Sequence of chain 1.B:
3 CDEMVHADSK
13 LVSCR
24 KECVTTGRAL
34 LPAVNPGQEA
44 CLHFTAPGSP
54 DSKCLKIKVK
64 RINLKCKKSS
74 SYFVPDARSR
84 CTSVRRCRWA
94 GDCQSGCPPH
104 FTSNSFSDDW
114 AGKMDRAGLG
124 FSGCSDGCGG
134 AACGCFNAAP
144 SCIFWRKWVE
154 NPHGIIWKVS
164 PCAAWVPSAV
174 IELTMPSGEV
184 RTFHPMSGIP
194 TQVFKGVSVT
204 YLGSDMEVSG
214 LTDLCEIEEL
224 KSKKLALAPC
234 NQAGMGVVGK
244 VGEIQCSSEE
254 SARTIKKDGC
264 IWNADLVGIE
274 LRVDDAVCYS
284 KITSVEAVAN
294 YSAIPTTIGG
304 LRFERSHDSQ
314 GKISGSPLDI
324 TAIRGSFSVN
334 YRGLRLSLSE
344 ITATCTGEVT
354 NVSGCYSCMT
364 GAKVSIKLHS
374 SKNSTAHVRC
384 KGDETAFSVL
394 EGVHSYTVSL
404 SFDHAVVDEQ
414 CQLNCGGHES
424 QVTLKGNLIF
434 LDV

A protein and the small-molecule ligand that binds it are described below.
Small molecule (SMILES): CC(=O)N[C@@H]1[C@@H](O)[C@H](O)[C@@H](CO)O[C@H]1O

Binding-site contacts:
Ligand atom C2 contacts residue ASN376 of chain 1.B at 2.4 Å.
Ligand atom O5 contacts residue LEU393 of chain 1.B at 3.8 Å.
Ligand atom O6 contacts residue LYS61 of chain 1.B at 3.4 Å (salt-bridge).
Ligand atom C7 contacts residue ASN376 of chain 1.B at 3.7 Å.
Ligand atom C8 contacts residue GLU42 of chain 1.B at 3.8 Å.
Ligand atom C5 contacts residue ASN376 of chain 1.B at 3.6 Å.
Ligand atom C6 contacts residue LEU393 of chain 1.B at 4.0 Å (hydrophobic).
Ligand atom C1 contacts residue LEU393 of chain 1.B at 4.4 Å (hydrophobic).
Ligand atom N2 contacts residue ASN376 of chain 1.B at 2.9 Å (h-bond).
Ligand atom O5 contacts residue ASN376 of chain 1.B at 2.3 Å (h-bond).
Ligand atom C8 contacts residue LYS59 of chain 1.B at 4.0 Å.
Ligand atom C5 contacts residue LEU393 of chain 1.B at 4.2 Å (hydrophobic).
Ligand atom C4 contacts residue ASN376 of chain 1.B at 4.2 Å.
Ligand atom C8 contacts residue ASN376 of chain 1.B at 4.1 Å.
Ligand atom O5 contacts residue LYS61 of chain 1.B at 4.2 Å.
Ligand atom C1 contacts residue ASN376 of chain 1.B at 1.4 Å.
Ligand atom O6 contacts residue LEU393 of chain 1.B at 4.3 Å.
Ligand atom C3 contacts residue ASN376 of chain 1.B at 3.8 Å.